Sequence of chain 1.A:
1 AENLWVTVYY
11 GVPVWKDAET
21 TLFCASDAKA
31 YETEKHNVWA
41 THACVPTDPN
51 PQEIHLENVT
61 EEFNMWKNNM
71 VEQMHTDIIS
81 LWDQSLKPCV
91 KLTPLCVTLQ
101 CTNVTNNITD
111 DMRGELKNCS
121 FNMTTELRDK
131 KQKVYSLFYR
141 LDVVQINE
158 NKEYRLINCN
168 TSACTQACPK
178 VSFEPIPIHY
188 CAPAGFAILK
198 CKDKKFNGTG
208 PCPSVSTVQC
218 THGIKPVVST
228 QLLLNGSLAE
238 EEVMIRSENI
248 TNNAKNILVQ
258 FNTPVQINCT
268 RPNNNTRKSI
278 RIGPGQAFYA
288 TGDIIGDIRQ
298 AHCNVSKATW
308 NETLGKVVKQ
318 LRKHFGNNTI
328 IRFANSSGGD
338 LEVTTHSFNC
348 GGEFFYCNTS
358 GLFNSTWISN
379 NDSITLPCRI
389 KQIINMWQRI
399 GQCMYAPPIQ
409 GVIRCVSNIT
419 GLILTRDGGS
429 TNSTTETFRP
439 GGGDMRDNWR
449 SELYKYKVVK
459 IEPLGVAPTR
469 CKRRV

This protein binds this small molecule.
Small molecule (SMILES): CC(=O)N[C@@H]1[C@@H](O)[C@H](O)[C@@H](CO)O[C@H]1O

Binding-site contacts:
Ligand atom O5 contacts residue ASN103 of chain 1.A at 2.4 Å (h-bond).
Ligand atom O6 contacts residue LYS117 of chain 1.A at 3.6 Å (salt-bridge).
Ligand atom C2 contacts residue ASN103 of chain 1.A at 2.5 Å.
Ligand atom C6 contacts residue LYS117 of chain 1.A at 4.2 Å.
Ligand atom O6 contacts residue ARG140 of chain 1.A at 4.1 Å.
Ligand atom C5 contacts residue ASN103 of chain 1.A at 3.7 Å.
Ligand atom C5 contacts residue LYS117 of chain 1.A at 4.0 Å.
Ligand atom C1 contacts residue ASN103 of chain 1.A at 1.4 Å.
Ligand atom C4 contacts residue ASN103 of chain 1.A at 4.2 Å.
Ligand atom C8 contacts residue ASN103 of chain 1.A at 4.5 Å.
Ligand atom C3 contacts residue ASN103 of chain 1.A at 3.8 Å.
Ligand atom C7 contacts residue ASN103 of chain 1.A at 3.4 Å.
Ligand atom O7 contacts residue ASN103 of chain 1.A at 3.5 Å (h-bond).
Ligand atom N2 contacts residue ASN103 of chain 1.A at 2.9 Å (h-bond).
Ligand atom O5 contacts residue LYS117 of chain 1.A at 3.9 Å.
Ligand atom C1 contacts residue LYS117 of chain 1.A at 4.3 Å.